Sequence of chain 1.F:
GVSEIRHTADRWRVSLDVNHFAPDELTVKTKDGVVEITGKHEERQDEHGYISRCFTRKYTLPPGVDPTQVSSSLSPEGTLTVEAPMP

Binding-site contacts:
Ligand atom OG contacts residue LEU74 of chain 1.F at 4.2 Å.
Ligand atom C contacts residue GLU77 of chain 1.F at 3.9 Å.
Ligand atom CB contacts residue PHE21 of chain 1.F at 3.3 Å (hydrophobic).
Ligand atom CA contacts residue ARG44 of chain 1.F at 4.5 Å.
Ligand atom N contacts residue PRO76 of chain 1.F at 4.0 Å.
Ligand atom CA contacts residue GLU77 of chain 1.F at 4.3 Å.
Ligand atom N contacts residue GLU77 of chain 1.F at 4.5 Å.
Ligand atom N contacts residue ASN19 of chain 1.F at 4.0 Å.
Ligand atom C contacts residue ASN19 of chain 1.F at 3.5 Å.
Ligand atom CA contacts residue PHE21 of chain 1.F at 4.0 Å (hydrophobic).
Ligand atom CB contacts residue LEU74 of chain 1.F at 4.1 Å (hydrophobic).
Ligand atom CB contacts residue ARG44 of chain 1.F at 3.7 Å.
Ligand atom O contacts residue GLU77 of chain 1.F at 3.8 Å.
Ligand atom OG contacts residue VAL18 of chain 1.F at 3.4 Å (h-bond).
Ligand atom CB contacts residue HIS20 of chain 1.F at 4.1 Å.
Ligand atom OG contacts residue GLY78 of chain 1.F at 3.3 Å.
Ligand atom O contacts residue ASN19 of chain 1.F at 2.4 Å (h-bond).
Ligand atom O contacts residue HIS20 of chain 1.F at 3.7 Å.
Ligand atom OG contacts residue ASN19 of chain 1.F at 3.6 Å.
Ligand atom O contacts residue PHE21 of chain 1.F at 4.4 Å.
Ligand atom OG contacts residue HIS20 of chain 1.F at 4.3 Å.
Ligand atom OG contacts residue PHE21 of chain 1.F at 2.9 Å (h-bond).
Ligand atom CA contacts residue ASN19 of chain 1.F at 3.7 Å.
Ligand atom CB contacts residue ASN19 of chain 1.F at 3.8 Å.
Ligand atom CA contacts residue ALA22 of chain 1.F at 4.2 Å (hydrophobic).
Ligand atom N contacts residue PHE21 of chain 1.F at 3.6 Å.
Ligand atom N contacts residue ALA22 of chain 1.F at 4.5 Å.
Ligand atom C contacts residue PRO76 of chain 1.F at 4.3 Å (hydrophobic).
Ligand atom CB contacts residue GLY78 of chain 1.F at 3.9 Å.

This small molecule binds to this protein.
Small molecule (SMILES): C[C@H](N)C(=O)N[C@@H](C)C(=O)N[C@@H](CO)C(=O)N[C@@H](C)C=O